Sequence of chain 2.A:
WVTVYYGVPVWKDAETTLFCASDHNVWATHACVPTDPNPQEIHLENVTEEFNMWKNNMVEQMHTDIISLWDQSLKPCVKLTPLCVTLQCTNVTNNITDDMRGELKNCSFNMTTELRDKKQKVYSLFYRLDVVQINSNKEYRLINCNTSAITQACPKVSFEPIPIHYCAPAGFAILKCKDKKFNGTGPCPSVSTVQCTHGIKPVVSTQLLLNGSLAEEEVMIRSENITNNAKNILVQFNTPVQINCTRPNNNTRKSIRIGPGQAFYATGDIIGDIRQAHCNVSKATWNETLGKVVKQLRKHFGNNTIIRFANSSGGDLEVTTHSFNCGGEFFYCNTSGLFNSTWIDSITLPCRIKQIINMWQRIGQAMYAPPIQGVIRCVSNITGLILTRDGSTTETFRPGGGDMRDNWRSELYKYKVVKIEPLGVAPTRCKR

Binding-site contacts:
Ligand atom C8 contacts residue ASN360 of chain 2.A at 3.5 Å.
Ligand atom C3 contacts residue ASN359 of chain 2.A at 3.7 Å.
Ligand atom C8 contacts residue ASN359 of chain 2.A at 3.8 Å.
Ligand atom C5 contacts residue ASN359 of chain 2.A at 3.6 Å.
Ligand atom C1 contacts residue ASN359 of chain 2.A at 1.4 Å.
Ligand atom N2 contacts residue ASN359 of chain 2.A at 2.8 Å (h-bond).
Ligand atom O7 contacts residue ASN359 of chain 2.A at 3.6 Å (h-bond).
Ligand atom C7 contacts residue ASN359 of chain 2.A at 3.3 Å.
Ligand atom C2 contacts residue ASN359 of chain 2.A at 2.4 Å.
Ligand atom C4 contacts residue ASN359 of chain 2.A at 4.1 Å.
Ligand atom O5 contacts residue ASN359 of chain 2.A at 2.4 Å (h-bond).

The protein below binds the small molecule below.
Small molecule (SMILES): CC(=O)N[C@@H]1[C@@H](O)[C@H](O)[C@@H](CO)O[C@H]1O